This protein binds this small molecule.
Small molecule (SMILES): COc1cc(Oc2ncnc3cc(OC)c(OC)cc23)ccc1CC(=O)Nc1cnn(C(C)C)c1

Binding-site contacts:
Ligand atom O contacts residue ASP204 of chain 1.A at 3.0 Å (salt-bridge).
Ligand atom N3 contacts residue TYR126 of chain 1.A at 3.6 Å.
Ligand atom O3 contacts residue GLY130 of chain 1.A at 3.5 Å.
Ligand atom C3 contacts residue LEU98 of chain 1.A at 3.6 Å (hydrophobic).
Ligand atom N3 contacts residue CYS127 of chain 1.A at 2.8 Å (h-bond).
Ligand atom C12 contacts residue VAL57 of chain 1.A at 3.6 Å (hydrophobic).
Ligand atom C15 contacts residue LEU193 of chain 1.A at 3.6 Å (hydrophobic).
Ligand atom O contacts residue CYS203 of chain 1.A at 3.3 Å.
Ligand atom C7 contacts residue GLU94 of chain 1.A at 3.4 Å.
Ligand atom C23 contacts residue TYR126 of chain 1.A at 3.3 Å (hydrophobic).
Ligand atom C14 contacts residue THR124 of chain 1.A at 3.3 Å.
Ligand atom N4 contacts residue LEU193 of chain 1.A at 3.4 Å.
Ligand atom C14 contacts residue VAL122 of chain 1.A at 3.5 Å (hydrophobic).
Ligand atom C14 contacts residue ALA75 of chain 1.A at 3.4 Å (hydrophobic).
Ligand atom C4 contacts residue GLU94 of chain 1.A at 3.6 Å.
Ligand atom C22 contacts residue ALA75 of chain 1.A at 3.4 Å (hydrophobic).
Ligand atom N2 contacts residue LEU98 of chain 1.A at 3.6 Å.
Ligand atom N2 contacts residue GLU94 of chain 1.A at 2.7 Å (salt-bridge).
Ligand atom N2 contacts residue ASP204 of chain 1.A at 3.5 Å (salt-bridge).
Ligand atom C14 contacts residue LYS77 of chain 1.A at 3.4 Å.
Ligand atom C7 contacts residue LYS77 of chain 1.A at 3.7 Å.
Ligand atom C22 contacts residue CYS127 of chain 1.A at 3.5 Å (hydrophobic).
Ligand atom C24 contacts residue LEU49 of chain 1.A at 3.4 Å (hydrophobic).
Ligand atom C2 contacts residue ILE202 of chain 1.A at 3.7 Å (hydrophobic).
Ligand atom O1 contacts residue LYS77 of chain 1.A at 3.5 Å.
Ligand atom C7 contacts residue ASP204 of chain 1.A at 3.6 Å.
Ligand atom C23 contacts residue CYS127 of chain 1.A at 3.4 Å (hydrophobic).
Ligand atom N4 contacts residue ALA75 of chain 1.A at 3.4 Å.
Ligand atom C20 contacts residue CYS127 of chain 1.A at 3.1 Å (hydrophobic).
Ligand atom C2 contacts residue HIS184 of chain 1.A at 3.5 Å.
Ligand atom O1 contacts residue THR124 of chain 1.A at 3.7 Å.
Ligand atom O2 contacts residue VAL57 of chain 1.A at 3.4 Å.
Ligand atom O2 contacts residue PHE205 of chain 1.A at 3.6 Å.
Ligand atom C6 contacts residue ASP204 of chain 1.A at 3.3 Å.
Ligand atom C6 contacts residue GLU94 of chain 1.A at 3.5 Å.
Ligand atom O4 contacts residue LEU49 of chain 1.A at 3.6 Å.
Ligand atom C9 contacts residue ASP204 of chain 1.A at 3.5 Å.
Ligand atom C22 contacts residue GLU125 of chain 1.A at 3.1 Å.
Ligand atom C contacts residue ILE107 of chain 1.A at 3.4 Å (hydrophobic).
Ligand atom C5 contacts residue GLU94 of chain 1.A at 3.5 Å.

Sequence of chain 1.A:
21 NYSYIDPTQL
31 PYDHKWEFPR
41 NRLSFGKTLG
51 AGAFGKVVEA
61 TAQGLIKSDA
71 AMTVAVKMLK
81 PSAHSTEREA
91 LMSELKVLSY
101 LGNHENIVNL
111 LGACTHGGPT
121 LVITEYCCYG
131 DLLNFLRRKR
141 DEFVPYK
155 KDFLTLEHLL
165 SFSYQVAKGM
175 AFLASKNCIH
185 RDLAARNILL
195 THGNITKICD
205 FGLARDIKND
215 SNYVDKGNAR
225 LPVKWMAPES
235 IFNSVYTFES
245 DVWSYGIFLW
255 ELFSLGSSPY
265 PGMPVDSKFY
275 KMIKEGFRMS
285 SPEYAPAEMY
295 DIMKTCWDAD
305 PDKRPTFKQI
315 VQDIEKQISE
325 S